The small molecule below binds the protein below.
Small molecule (SMILES): CC(=O)N[C@H]1[C@H](O[C@H]2[C@H](O)[C@@H](NC(C)=O)CO[C@@H]2CO)O[C@H](CO)[C@@H](O[C@@H]2O[C@H](CO)[C@@H](O)[C@H](O)[C@@H]2O)[C@@H]1O

Sequence of chain 58.F:
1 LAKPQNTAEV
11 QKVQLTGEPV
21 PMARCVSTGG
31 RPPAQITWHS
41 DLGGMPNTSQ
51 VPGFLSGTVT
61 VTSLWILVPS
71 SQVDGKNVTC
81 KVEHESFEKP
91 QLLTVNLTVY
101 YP

Binding-site contacts:
Ligand atom C1 contacts residue GLY75 of chain 58.F at 3.9 Å.
Ligand atom C8 contacts residue NAG1 of chain 58.K at 4.3 Å.
Ligand atom C2 contacts residue ASN96 of chain 58.F at 2.6 Å.
Ligand atom N2 contacts residue GLY75 of chain 58.F at 2.6 Å (h-bond).
Ligand atom C8 contacts residue LYS76 of chain 58.F at 4.0 Å.
Ligand atom C1 contacts residue ASN96 of chain 58.F at 1.4 Å.
Ligand atom C7 contacts residue GLY75 of chain 58.F at 2.9 Å.
Ligand atom C3 contacts residue GLY75 of chain 58.F at 4.4 Å.
Ligand atom C7 contacts residue ASN96 of chain 58.F at 3.5 Å.
Ligand atom C4 contacts residue ASN96 of chain 58.F at 4.2 Å.
Ligand atom C5 contacts residue ASN96 of chain 58.F at 3.5 Å.
Ligand atom C7 contacts residue NAG1 of chain 58.K at 4.3 Å.
Ligand atom O5 contacts residue ASN96 of chain 58.F at 2.2 Å (h-bond).
Ligand atom N2 contacts residue ASN96 of chain 58.F at 3.1 Å (h-bond).
Ligand atom O7 contacts residue ASN77 of chain 58.F at 3.4 Å (h-bond).
Ligand atom C3 contacts residue ASN96 of chain 58.F at 3.8 Å.
Ligand atom O7 contacts residue GLY75 of chain 58.F at 4.0 Å.
Ligand atom O7 contacts residue ASN96 of chain 58.F at 3.4 Å (h-bond).
Ligand atom C8 contacts residue GLY75 of chain 58.F at 2.5 Å.
Ligand atom C2 contacts residue GLY75 of chain 58.F at 3.8 Å.
Ligand atom C8 contacts residue ASN77 of chain 58.F at 3.7 Å.
Ligand atom O7 contacts residue NAG1 of chain 58.K at 3.4 Å.
Ligand atom C7 contacts residue ASN77 of chain 58.F at 3.8 Å.